Sequence of chain 49.A:
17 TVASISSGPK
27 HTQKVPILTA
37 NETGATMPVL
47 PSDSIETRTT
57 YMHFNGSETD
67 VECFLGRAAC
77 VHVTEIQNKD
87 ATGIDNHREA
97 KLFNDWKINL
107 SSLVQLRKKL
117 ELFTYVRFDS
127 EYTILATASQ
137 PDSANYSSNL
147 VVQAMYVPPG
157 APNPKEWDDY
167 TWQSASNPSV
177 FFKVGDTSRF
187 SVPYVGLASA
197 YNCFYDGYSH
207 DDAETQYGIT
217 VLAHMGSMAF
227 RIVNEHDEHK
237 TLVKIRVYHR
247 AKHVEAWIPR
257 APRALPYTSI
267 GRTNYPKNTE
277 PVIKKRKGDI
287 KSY

Sequence of chain 49.C:
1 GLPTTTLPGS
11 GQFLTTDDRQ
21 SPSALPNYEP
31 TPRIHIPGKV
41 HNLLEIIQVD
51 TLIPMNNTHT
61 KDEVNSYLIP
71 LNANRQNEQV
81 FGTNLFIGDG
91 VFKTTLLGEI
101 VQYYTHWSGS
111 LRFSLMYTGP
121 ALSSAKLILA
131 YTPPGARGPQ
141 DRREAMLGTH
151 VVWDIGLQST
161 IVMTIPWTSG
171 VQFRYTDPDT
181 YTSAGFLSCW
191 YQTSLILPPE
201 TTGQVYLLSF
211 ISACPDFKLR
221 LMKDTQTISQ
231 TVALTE

This protein binds this small molecule.
Small molecule (SMILES): Cc1cc(CCCCCOc2ccc(C3=NCCO3)cc2)on1

Binding-site contacts:
Ligand atom C4C contacts residue VAL188 of chain 49.A at 3.7 Å (hydrophobic).
Ligand atom O1 contacts residue MET221 of chain 49.A at 2.5 Å (h-bond).
Ligand atom C3B contacts residue VAL188 of chain 49.A at 3.8 Å (hydrophobic).
Ligand atom C2A contacts residue TYR152 of chain 49.A at 3.6 Å (hydrophobic).
Ligand atom C3C contacts residue TYR128 of chain 49.A at 3.4 Å (hydrophobic).
Ligand atom O1A contacts residue PHE186 of chain 49.A at 3.0 Å.
Ligand atom C1B contacts residue VAL188 of chain 49.A at 3.8 Å (hydrophobic).
Ligand atom C5 contacts residue MET221 of chain 49.A at 3.6 Å (hydrophobic).
Ligand atom C5A contacts residue VAL176 of chain 49.A at 3.6 Å (hydrophobic).
Ligand atom C4 contacts residue LEU106 of chain 49.A at 3.5 Å (hydrophobic).
Ligand atom N3A contacts residue ALA24 of chain 49.C at 3.8 Å.
Ligand atom C4A contacts residue PRO174 of chain 49.A at 3.1 Å (hydrophobic).
Ligand atom C5C contacts residue VAL191 of chain 49.A at 3.8 Å (hydrophobic).
Ligand atom C5A contacts residue PHE186 of chain 49.A at 3.5 Å (hydrophobic).
Ligand atom C2B contacts residue VAL188 of chain 49.A at 3.5 Å (hydrophobic).
Ligand atom C3B contacts residue TYR152 of chain 49.A at 3.7 Å (hydrophobic).
Ligand atom C5B contacts residue TYR128 of chain 49.A at 4.0 Å (hydrophobic).
Ligand atom N2 contacts residue MET221 of chain 49.A at 3.4 Å (h-bond).
Ligand atom C1C contacts residue TYR128 of chain 49.A at 3.9 Å (hydrophobic).
Ligand atom O1B contacts residue ILE104 of chain 49.A at 3.9 Å.
Ligand atom N3A contacts residue PHE186 of chain 49.A at 4.0 Å.
Ligand atom C4B contacts residue TYR152 of chain 49.A at 3.8 Å (hydrophobic).
Ligand atom C4C contacts residue VAL191 of chain 49.A at 3.0 Å (hydrophobic).
Ligand atom C4B contacts residue PHE186 of chain 49.A at 3.6 Å (hydrophobic).
Ligand atom C1C contacts residue LEU106 of chain 49.A at 4.0 Å (hydrophobic).
Ligand atom C2A contacts residue PHE186 of chain 49.A at 3.3 Å (hydrophobic).
Ligand atom C2C contacts residue TYR197 of chain 49.A at 3.7 Å (hydrophobic).
Ligand atom N3A contacts residue TYR152 of chain 49.A at 3.5 Å.
Ligand atom C5B contacts residue PHE186 of chain 49.A at 3.9 Å (hydrophobic).
Ligand atom C1C contacts residue MET221 of chain 49.A at 4.0 Å (hydrophobic).
Ligand atom C2C contacts residue MET221 of chain 49.A at 4.0 Å (hydrophobic).
Ligand atom C6B contacts residue TYR128 of chain 49.A at 3.3 Å (hydrophobic).
Ligand atom C5B contacts residue MET224 of chain 49.A at 3.8 Å (hydrophobic).
Ligand atom C5A contacts residue ALA150 of chain 49.A at 4.0 Å (hydrophobic).
Ligand atom C6B contacts residue ILE104 of chain 49.A at 3.6 Å (hydrophobic).
Ligand atom N3A contacts residue PRO174 of chain 49.A at 3.7 Å.
Ligand atom C5C contacts residue VAL188 of chain 49.A at 4.1 Å (hydrophobic).
Ligand atom C1B contacts residue ILE104 of chain 49.A at 4.0 Å (hydrophobic).
Ligand atom O1B contacts residue TYR128 of chain 49.A at 3.4 Å (h-bond).
Ligand atom C1B contacts residue TYR128 of chain 49.A at 3.6 Å (hydrophobic).